The small molecule below binds the protein below.
Small molecule (SMILES): Nc1ncnc2c1ncn2[C@@H]1O[C@H](COP(=O)(O)OP(=O)(O)OP(O)(O)=S)[C@@H](O)[C@H]1O

Sequence of chain 1.B:
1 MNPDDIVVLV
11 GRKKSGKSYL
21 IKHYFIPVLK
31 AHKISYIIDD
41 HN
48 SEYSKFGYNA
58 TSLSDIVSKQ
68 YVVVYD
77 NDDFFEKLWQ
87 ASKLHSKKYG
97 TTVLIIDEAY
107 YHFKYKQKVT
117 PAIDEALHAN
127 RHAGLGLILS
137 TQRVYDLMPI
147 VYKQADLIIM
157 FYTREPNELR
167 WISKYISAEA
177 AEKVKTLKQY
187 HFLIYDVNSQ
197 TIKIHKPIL

Binding-site contacts:
Ligand atom C5' contacts residue MET1 of chain 1.B at 4.1 Å (hydrophobic).
Ligand atom N9 contacts residue MET1 of chain 1.B at 4.4 Å.
Ligand atom C4 contacts residue MET1 of chain 1.B at 4.5 Å (hydrophobic).
Ligand atom O5' contacts residue VAL28 of chain 1.B at 4.1 Å.
Ligand atom C8 contacts residue ILE34 of chain 1.B at 3.4 Å (hydrophobic).
Ligand atom O3' contacts residue HIS32 of chain 1.B at 3.9 Å.
Ligand atom O5' contacts residue MET1 of chain 1.B at 3.2 Å.
Ligand atom N9 contacts residue PRO3 of chain 1.B at 4.1 Å.
Ligand atom N9 contacts residue ILE34 of chain 1.B at 4.4 Å.
Ligand atom C2' contacts residue MET1 of chain 1.B at 4.1 Å (hydrophobic).
Ligand atom C5' contacts residue LEU29 of chain 1.B at 3.7 Å (hydrophobic).
Ligand atom N3 contacts residue PRO3 of chain 1.B at 3.9 Å.
Ligand atom C4' contacts residue MET1 of chain 1.B at 3.6 Å (hydrophobic).
Ligand atom C8 contacts residue HIS32 of chain 1.B at 3.3 Å.
Ligand atom O2' contacts residue MET1 of chain 1.B at 3.6 Å.
Ligand atom N9 contacts residue HIS32 of chain 1.B at 4.0 Å.
Ligand atom C2' contacts residue HIS32 of chain 1.B at 3.6 Å.
Ligand atom O3' contacts residue VAL28 of chain 1.B at 3.1 Å.
Ligand atom C5' contacts residue ILE34 of chain 1.B at 4.4 Å (hydrophobic).
Ligand atom O4' contacts residue PRO3 of chain 1.B at 4.0 Å.
Ligand atom C5' contacts residue VAL28 of chain 1.B at 3.6 Å (hydrophobic).
Ligand atom C5 contacts residue PRO3 of chain 1.B at 4.0 Å (hydrophobic).
Ligand atom C3' contacts residue HIS32 of chain 1.B at 3.7 Å.
Ligand atom N3 contacts residue MET1 of chain 1.B at 4.0 Å.
Ligand atom N7 contacts residue HIS32 of chain 1.B at 3.9 Å.
Ligand atom N7 contacts residue PRO3 of chain 1.B at 4.3 Å.
Ligand atom C4 contacts residue PRO3 of chain 1.B at 3.8 Å (hydrophobic).
Ligand atom O5' contacts residue LEU29 of chain 1.B at 3.6 Å.
Ligand atom N7 contacts residue ILE34 of chain 1.B at 3.7 Å.
Ligand atom O4' contacts residue MET1 of chain 1.B at 3.4 Å (h-bond).
Ligand atom C4' contacts residue VAL28 of chain 1.B at 4.1 Å (hydrophobic).
Ligand atom C1' contacts residue PRO3 of chain 1.B at 4.5 Å (hydrophobic).
Ligand atom O4' contacts residue ASN2 of chain 1.B at 4.1 Å.
Ligand atom C3' contacts residue VAL28 of chain 1.B at 3.6 Å (hydrophobic).
Ligand atom C6 contacts residue PRO3 of chain 1.B at 4.4 Å (hydrophobic).
Ligand atom C1' contacts residue MET1 of chain 1.B at 3.3 Å (hydrophobic).
Ligand atom C2 contacts residue PRO3 of chain 1.B at 4.2 Å (hydrophobic).